The protein below binds the small molecule below.
Small molecule (SMILES): COC(=O)c1c(C)n[nH]c1-c1ccco1

Sequence of chain 2.A:
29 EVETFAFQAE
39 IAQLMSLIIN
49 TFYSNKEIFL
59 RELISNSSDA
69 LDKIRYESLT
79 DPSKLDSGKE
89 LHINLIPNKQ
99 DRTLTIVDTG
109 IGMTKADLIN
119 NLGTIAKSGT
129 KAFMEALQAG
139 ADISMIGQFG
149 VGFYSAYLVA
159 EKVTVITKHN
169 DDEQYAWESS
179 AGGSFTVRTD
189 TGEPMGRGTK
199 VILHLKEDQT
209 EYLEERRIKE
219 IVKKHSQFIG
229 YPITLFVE

Binding-site contacts:
Ligand atom C1 contacts residue TYR152 of chain 2.A at 3.8 Å (hydrophobic).
Ligand atom C1 contacts residue GLY148 of chain 2.A at 3.6 Å.
Ligand atom C9 contacts residue TRP175 of chain 2.A at 4.2 Å (hydrophobic).
Ligand atom C4 contacts residue PHE151 of chain 2.A at 3.9 Å (hydrophobic).
Ligand atom C2 contacts residue GLY148 of chain 2.A at 3.4 Å.
Ligand atom C1 contacts residue VAL149 of chain 2.A at 4.2 Å (hydrophobic).
Ligand atom C13 contacts residue PHE151 of chain 2.A at 3.7 Å (hydrophobic).
Ligand atom O12 contacts residue VAL163 of chain 2.A at 4.2 Å.
Ligand atom C13 contacts residue MET111 of chain 2.A at 3.5 Å (hydrophobic).
Ligand atom C13 contacts residue 42C1 of chain 2.B at 3.7 Å.
Ligand atom C6 contacts residue TYR152 of chain 2.A at 4.0 Å (hydrophobic).
Ligand atom O3 contacts residue 42C1 of chain 2.B at 3.6 Å.
Ligand atom O3 contacts residue PHE151 of chain 2.A at 4.0 Å.
Ligand atom C10 contacts residue LEU120 of chain 2.A at 4.1 Å (hydrophobic).
Ligand atom C15 contacts residue PHE151 of chain 2.A at 4.1 Å (hydrophobic).
Ligand atom C11 contacts residue 42C1 of chain 2.B at 4.2 Å.
Ligand atom C13 contacts residue VAL163 of chain 2.A at 4.1 Å (hydrophobic).
Ligand atom C11 contacts residue MET111 of chain 2.A at 4.2 Å (hydrophobic).
Ligand atom N7 contacts residue TYR152 of chain 2.A at 3.4 Å (h-bond).
Ligand atom N8 contacts residue TRP175 of chain 2.A at 4.0 Å.
Ligand atom C9 contacts residue PHE151 of chain 2.A at 3.8 Å (hydrophobic).
Ligand atom N8 contacts residue TYR152 of chain 2.A at 4.2 Å.
Ligand atom O14 contacts residue PHE151 of chain 2.A at 3.2 Å.
Ligand atom C10 contacts residue PHE151 of chain 2.A at 3.5 Å (hydrophobic).
Ligand atom N7 contacts residue LEU120 of chain 2.A at 3.7 Å.
Ligand atom C15 contacts residue VAL163 of chain 2.A at 4.1 Å (hydrophobic).
Ligand atom C4 contacts residue LEU120 of chain 2.A at 4.0 Å (hydrophobic).
Ligand atom C15 contacts residue LEU116 of chain 2.A at 3.7 Å (hydrophobic).
Ligand atom C5 contacts residue LEU120 of chain 2.A at 4.2 Å (hydrophobic).
Ligand atom O12 contacts residue MET111 of chain 2.A at 3.7 Å.
Ligand atom C15 contacts residue TRP175 of chain 2.A at 3.5 Å (hydrophobic).
Ligand atom C6 contacts residue LEU120 of chain 2.A at 4.0 Å (hydrophobic).
Ligand atom C1 contacts residue ALA124 of chain 2.A at 3.9 Å (hydrophobic).
Ligand atom C5 contacts residue ALA124 of chain 2.A at 4.0 Å (hydrophobic).
Ligand atom O12 contacts residue PHE151 of chain 2.A at 3.5 Å.
Ligand atom O14 contacts residue 42C1 of chain 2.B at 3.1 Å.
Ligand atom C5 contacts residue TYR152 of chain 2.A at 3.2 Å (hydrophobic).
Ligand atom C6 contacts residue PHE151 of chain 2.A at 3.7 Å (hydrophobic).
Ligand atom C11 contacts residue PHE151 of chain 2.A at 3.4 Å (hydrophobic).
Ligand atom C13 contacts residue VAL199 of chain 2.A at 4.2 Å (hydrophobic).